Sequence of chain 1.B:
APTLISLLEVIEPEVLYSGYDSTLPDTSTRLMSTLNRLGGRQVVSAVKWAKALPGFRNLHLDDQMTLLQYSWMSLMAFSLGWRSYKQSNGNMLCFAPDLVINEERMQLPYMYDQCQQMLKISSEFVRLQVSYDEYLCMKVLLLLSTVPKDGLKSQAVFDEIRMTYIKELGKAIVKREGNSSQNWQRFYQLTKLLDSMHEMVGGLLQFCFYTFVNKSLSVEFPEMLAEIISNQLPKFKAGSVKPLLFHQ

Binding-site contacts:
Ligand atom C28 contacts residue MET32 of chain 1.B at 3.8 Å (hydrophobic).
Ligand atom C28 contacts residue ASN36 of chain 1.B at 3.8 Å.
Ligand atom F12 contacts residue PHE95 of chain 1.B at 3.2 Å.
Ligand atom O29 contacts residue THR211 of chain 1.B at 2.7 Å (h-bond).
Ligand atom C17 contacts residue ASN36 of chain 1.B at 3.5 Å.
Ligand atom O26 contacts residue GLN114 of chain 1.B at 3.4 Å.
Ligand atom C24 contacts residue TYR110 of chain 1.B at 3.1 Å (hydrophobic).
Ligand atom C07 contacts residue MET76 of chain 1.B at 3.6 Å (hydrophobic).
Ligand atom C09 contacts residue MET73 of chain 1.B at 3.8 Å (hydrophobic).
Ligand atom O14 contacts residue ASN36 of chain 1.B at 3.2 Å (h-bond).
Ligand atom C03 contacts residue GLN42 of chain 1.B at 3.2 Å.
Ligand atom O01 contacts residue GLN42 of chain 1.B at 3.1 Å (h-bond).
Ligand atom O29 contacts residue VAL219 of chain 1.B at 3.6 Å.
Ligand atom C24 contacts residue MET111 of chain 1.B at 3.9 Å (hydrophobic).
Ligand atom C02 contacts residue ARG83 of chain 1.B at 3.9 Å.
Ligand atom C15 contacts residue LEU35 of chain 1.B at 3.8 Å (hydrophobic).
Ligand atom C24 contacts residue PHE207 of chain 1.B at 3.7 Å (hydrophobic).
Ligand atom O29 contacts residue PHE221 of chain 1.B at 3.3 Å.
Ligand atom C13 contacts residue LEU35 of chain 1.B at 3.7 Å (hydrophobic).
Ligand atom O30 contacts residue PHE207 of chain 1.B at 3.7 Å.
Ligand atom C13 contacts residue ASN36 of chain 1.B at 3.7 Å.
Ligand atom C08 contacts residue MET76 of chain 1.B at 3.8 Å (hydrophobic).
Ligand atom C02 contacts residue GLN42 of chain 1.B at 3.1 Å.
Ligand atom O01 contacts residue ARG83 of chain 1.B at 2.7 Å (salt-bridge).
Ligand atom O30 contacts residue THR211 of chain 1.B at 3.4 Å (h-bond).
Ligand atom C06 contacts residue MET76 of chain 1.B at 3.7 Å (hydrophobic).
Ligand atom C04 contacts residue GLY39 of chain 1.B at 3.6 Å.
Ligand atom C31 contacts residue GLN42 of chain 1.B at 3.8 Å.
Ligand atom C15 contacts residue ASN36 of chain 1.B at 3.3 Å.
Ligand atom C04 contacts residue LEU35 of chain 1.B at 3.6 Å (hydrophobic).
Ligand atom O29 contacts residue ASN36 of chain 1.B at 3.3 Å (h-bond).
Ligand atom O01 contacts residue PHE95 of chain 1.B at 3.5 Å (h-bond).
Ligand atom C24 contacts residue MET32 of chain 1.B at 3.9 Å (hydrophobic).
Ligand atom C02 contacts residue PHE95 of chain 1.B at 3.7 Å (hydrophobic).
Ligand atom C31 contacts residue MET76 of chain 1.B at 3.7 Å (hydrophobic).
Ligand atom C09 contacts residue MET118 of chain 1.B at 3.7 Å (hydrophobic).
Ligand atom C04 contacts residue GLN42 of chain 1.B at 3.9 Å.
Ligand atom O30 contacts residue CYS208 of chain 1.B at 3.3 Å.
Ligand atom C25 contacts residue MET111 of chain 1.B at 3.8 Å (hydrophobic).
Ligand atom C28 contacts residue THR211 of chain 1.B at 3.8 Å.

A small-molecule ligand and the protein it binds are described below.
Small molecule (SMILES): CC1(C)O[C@@H]2C[C@H]3[C@@H]4CCC5=CC(=O)C=C[C@]5(C)[C@@]4(F)[C@@H](O)C[C@]3(C)[C@]2(C(=O)CO)O1